Sequence of chain 1.D:
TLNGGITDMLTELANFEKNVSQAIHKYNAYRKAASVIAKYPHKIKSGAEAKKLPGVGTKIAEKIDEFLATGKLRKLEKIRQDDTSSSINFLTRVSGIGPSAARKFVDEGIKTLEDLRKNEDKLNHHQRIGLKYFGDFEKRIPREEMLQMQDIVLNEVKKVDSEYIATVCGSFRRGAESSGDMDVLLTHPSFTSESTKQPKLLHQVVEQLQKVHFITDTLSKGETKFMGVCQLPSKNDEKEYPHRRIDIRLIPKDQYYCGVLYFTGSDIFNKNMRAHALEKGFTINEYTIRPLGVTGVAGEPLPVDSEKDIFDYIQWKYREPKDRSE

Binding-site contacts:
Ligand atom C2' contacts residue GLY274 of chain 1.D at 3.5 Å.
Ligand atom O1A contacts residue ASP190 of chain 1.D at 3.1 Å (salt-bridge).
Ligand atom O1G contacts residue GLY189 of chain 1.D at 3.8 Å.
Ligand atom N7 contacts residue ASP276 of chain 1.D at 3.5 Å.
Ligand atom O4' contacts residue PHE272 of chain 1.D at 3.6 Å.
Ligand atom O2B contacts residue ARG183 of chain 1.D at 2.9 Å (salt-bridge).
Ligand atom F3B contacts residue ARG183 of chain 1.D at 3.1 Å.
Ligand atom PG contacts residue GLY189 of chain 1.D at 3.5 Å.
Ligand atom C5' contacts residue ASP192 of chain 1.D at 3.4 Å.
Ligand atom O4' contacts residue TYR271 of chain 1.D at 3.7 Å.
Ligand atom O3A contacts residue MG1 of chain 1.F at 3.4 Å.
Ligand atom O3' contacts residue ARG183 of chain 1.D at 3.5 Å (salt-bridge).
Ligand atom C4' contacts residue PHE272 of chain 1.D at 3.2 Å (hydrophobic).
Ligand atom C2 contacts residue ASN279 of chain 1.D at 3.6 Å.
Ligand atom O2G contacts residue GLY189 of chain 1.D at 3.3 Å (h-bond).
Ligand atom O1G contacts residue ASP190 of chain 1.D at 2.7 Å (salt-bridge).
Ligand atom F3B contacts residue SER180 of chain 1.D at 3.3 Å.
Ligand atom O3G contacts residue GLY189 of chain 1.D at 2.9 Å (h-bond).
Ligand atom C2' contacts residue TYR271 of chain 1.D at 3.2 Å (hydrophobic).
Ligand atom O3G contacts residue SER188 of chain 1.D at 3.4 Å.
Ligand atom C5 contacts residue ASP276 of chain 1.D at 3.5 Å.
Ligand atom PB contacts residue MG1 of chain 1.F at 3.2 Å.
Ligand atom O1B contacts residue SER180 of chain 1.D at 3.2 Å (h-bond).
Ligand atom C2' contacts residue ASN279 of chain 1.D at 3.4 Å.
Ligand atom O1B contacts residue MG1 of chain 1.F at 2.2 Å.
Ligand atom N3 contacts residue TYR271 of chain 1.D at 3.5 Å.
Ligand atom O1B contacts residue GLY179 of chain 1.D at 3.1 Å.
Ligand atom O1A contacts residue NA1 of chain 1.I at 2.7 Å (h-bond).
Ligand atom C8 contacts residue ASP276 of chain 1.D at 3.7 Å.
Ligand atom N3 contacts residue ASN279 of chain 1.D at 3.0 Å (h-bond).
Ligand atom PG contacts residue MG1 of chain 1.F at 3.4 Å.
Ligand atom O1A contacts residue MG1 of chain 1.F at 1.9 Å.
Ligand atom O3' contacts residue PHE272 of chain 1.D at 3.5 Å (h-bond).
Ligand atom O3G contacts residue SER180 of chain 1.D at 2.6 Å (h-bond).
Ligand atom PA contacts residue MG1 of chain 1.F at 3.1 Å.
Ligand atom O3' contacts residue GLY274 of chain 1.D at 3.3 Å (h-bond).
Ligand atom O1A contacts residue ASP192 of chain 1.D at 2.8 Å (salt-bridge).
Ligand atom O1B contacts residue ASP192 of chain 1.D at 3.0 Å (salt-bridge).
Ligand atom O1G contacts residue MG1 of chain 1.F at 2.0 Å.
Ligand atom O3' contacts residue THR273 of chain 1.D at 3.2 Å (h-bond).

This small molecule binds to this protein.
Small molecule (SMILES): Nc1ncnc2c1ncn2[C@@H]1C[C@H](O)[C@@H](COP(=O)(O)OP(=O)(O)[C@H](F)P(=O)(O)O)O1